Binding-site contacts:
Ligand atom C14 contacts residue TRP156 of chain 1.A at 3.0 Å (hydrophobic).
Ligand atom C4 contacts residue TYR64 of chain 1.E at 3.9 Å (hydrophobic).
Ligand atom C16 contacts residue TYR204 of chain 1.A at 3.8 Å (hydrophobic).
Ligand atom C5 contacts residue CYS199 of chain 1.A at 3.7 Å (hydrophobic).
Ligand atom C17 contacts residue ILE127 of chain 1.E at 3.5 Å (hydrophobic).
Ligand atom C12 contacts residue TYR102 of chain 1.A at 3.8 Å (hydrophobic).
Ligand atom C22 contacts residue ILE127 of chain 1.E at 3.6 Å (hydrophobic).
Ligand atom C23 contacts residue SER175 of chain 1.E at 3.2 Å.
Ligand atom N18 contacts residue VAL157 of chain 1.A at 4.0 Å.
Ligand atom C23 contacts residue THR45 of chain 1.E at 3.9 Å.
Ligand atom N10 contacts residue TRP156 of chain 1.A at 2.6 Å (h-bond).
Ligand atom C23 contacts residue ASP173 of chain 1.E at 4.0 Å.
Ligand atom C2 contacts residue CYS199 of chain 1.A at 4.0 Å (hydrophobic).
Ligand atom C9 contacts residue TRP156 of chain 1.A at 3.2 Å (hydrophobic).
Ligand atom C15 contacts residue ILE127 of chain 1.E at 4.1 Å (hydrophobic).
Ligand atom C15 contacts residue TRP156 of chain 1.A at 3.6 Å (hydrophobic).
Ligand atom C12 contacts residue TRP156 of chain 1.A at 3.6 Å (hydrophobic).
Ligand atom C3 contacts residue TYR64 of chain 1.E at 3.7 Å (hydrophobic).
Ligand atom N18 contacts residue ILE127 of chain 1.E at 3.8 Å.
Ligand atom N18 contacts residue TRP156 of chain 1.A at 3.6 Å (h-bond).
Ligand atom C19 contacts residue ILE127 of chain 1.E at 4.1 Å (hydrophobic).
Ligand atom O21 contacts residue ILE127 of chain 1.E at 3.6 Å.
Ligand atom C22 contacts residue THR45 of chain 1.E at 3.8 Å.
Ligand atom O20 contacts residue THR45 of chain 1.E at 3.6 Å.
Ligand atom C6 contacts residue TYR197 of chain 1.A at 3.7 Å (hydrophobic).
Ligand atom C11 contacts residue TYR102 of chain 1.A at 3.4 Å (hydrophobic).
Ligand atom C4 contacts residue CYS199 of chain 1.A at 3.7 Å (hydrophobic).
Ligand atom C15 contacts residue TYR204 of chain 1.A at 3.7 Å (hydrophobic).
Ligand atom C2 contacts residue THR45 of chain 1.E at 3.5 Å.
Ligand atom O21 contacts residue TYR64 of chain 1.E at 3.8 Å.
Ligand atom C5 contacts residue TYR197 of chain 1.A at 3.6 Å (hydrophobic).
Ligand atom C11 contacts residue SER155 of chain 1.A at 3.8 Å.
Ligand atom O20 contacts residue ASP173 of chain 1.E at 3.5 Å (salt-bridge).
Ligand atom C23 contacts residue SER176 of chain 1.E at 3.3 Å.
Ligand atom C16 contacts residue ILE127 of chain 1.E at 3.7 Å (hydrophobic).
Ligand atom C11 contacts residue TRP156 of chain 1.A at 3.4 Å (hydrophobic).
Ligand atom C3 contacts residue CYS199 of chain 1.A at 4.0 Å (hydrophobic).
Ligand atom C22 contacts residue GLN66 of chain 1.E at 3.4 Å.
Ligand atom C13 contacts residue TYR197 of chain 1.A at 3.4 Å (hydrophobic).
Ligand atom C19 contacts residue TRP156 of chain 1.A at 3.0 Å (hydrophobic).

Sequence of chain 1.A:
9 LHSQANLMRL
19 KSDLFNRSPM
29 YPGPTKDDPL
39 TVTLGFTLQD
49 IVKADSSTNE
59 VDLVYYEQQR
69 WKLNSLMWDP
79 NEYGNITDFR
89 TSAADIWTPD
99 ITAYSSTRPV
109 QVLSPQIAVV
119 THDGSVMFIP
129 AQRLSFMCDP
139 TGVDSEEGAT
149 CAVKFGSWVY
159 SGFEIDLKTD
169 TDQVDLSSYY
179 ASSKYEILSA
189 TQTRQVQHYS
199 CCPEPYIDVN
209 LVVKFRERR

The small molecule below binds the protein below.
Small molecule (SMILES): COc1ccc(/C=C2\CCCN=C2c2cccnc2)c(OC)c1

Sequence of chain 1.E:
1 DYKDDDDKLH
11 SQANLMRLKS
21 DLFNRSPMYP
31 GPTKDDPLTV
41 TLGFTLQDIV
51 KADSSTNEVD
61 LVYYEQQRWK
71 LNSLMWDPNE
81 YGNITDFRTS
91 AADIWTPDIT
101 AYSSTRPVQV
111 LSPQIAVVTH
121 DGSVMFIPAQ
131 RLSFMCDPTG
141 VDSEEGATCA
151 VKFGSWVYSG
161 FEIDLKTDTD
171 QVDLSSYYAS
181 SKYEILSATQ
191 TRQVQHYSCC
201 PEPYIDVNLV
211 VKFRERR